Sequence of chain 1.B:
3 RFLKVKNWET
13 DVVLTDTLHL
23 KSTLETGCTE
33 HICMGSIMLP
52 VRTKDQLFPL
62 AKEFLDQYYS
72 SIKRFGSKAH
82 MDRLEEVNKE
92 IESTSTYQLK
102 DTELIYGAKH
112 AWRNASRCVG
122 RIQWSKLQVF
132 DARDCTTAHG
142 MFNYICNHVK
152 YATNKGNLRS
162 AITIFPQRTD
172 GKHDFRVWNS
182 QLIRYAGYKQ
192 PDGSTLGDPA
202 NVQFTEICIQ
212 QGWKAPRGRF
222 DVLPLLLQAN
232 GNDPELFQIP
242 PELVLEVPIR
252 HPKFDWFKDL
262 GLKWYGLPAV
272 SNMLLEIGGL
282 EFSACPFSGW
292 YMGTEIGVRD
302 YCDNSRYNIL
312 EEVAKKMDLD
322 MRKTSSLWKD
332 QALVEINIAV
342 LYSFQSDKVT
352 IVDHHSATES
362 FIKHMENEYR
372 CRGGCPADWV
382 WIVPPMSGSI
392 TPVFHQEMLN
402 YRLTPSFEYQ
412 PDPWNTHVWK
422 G

Binding-site contacts:
Ligand atom N02 contacts residue TRP291 of chain 1.B at 2.8 Å (h-bond).
Ligand atom N01 contacts residue GLU296 of chain 1.B at 2.7 Å (salt-bridge).
Ligand atom C02 contacts residue GLU296 of chain 1.B at 3.4 Å.
Ligand atom C12 contacts residue VAL271 of chain 1.B at 3.4 Å (hydrophobic).
Ligand atom C04 contacts residue HEM1 of chain 1.H at 3.8 Å.
Ligand atom C13 contacts residue HEM1 of chain 1.H at 3.2 Å.
Ligand atom C02 contacts residue HEM1 of chain 1.H at 3.5 Å.
Ligand atom C03 contacts residue PRO269 of chain 1.B at 3.8 Å (hydrophobic).
Ligand atom F13 contacts residue PHE288 of chain 1.B at 3.4 Å.
Ligand atom C07 contacts residue GLY290 of chain 1.B at 3.7 Å.
Ligand atom F13 contacts residue HEM1 of chain 1.H at 3.2 Å.
Ligand atom C14 contacts residue MET274 of chain 1.B at 3.7 Å (hydrophobic).
Ligand atom C08 contacts residue GLU296 of chain 1.B at 3.5 Å.
Ligand atom C26 contacts residue TRP382 of chain 1.B at 3.7 Å (hydrophobic).
Ligand atom C09 contacts residue GLU296 of chain 1.B at 3.8 Å.
Ligand atom C14 contacts residue VAL271 of chain 1.B at 3.8 Å (hydrophobic).
Ligand atom C07 contacts residue PHE288 of chain 1.B at 3.8 Å (hydrophobic).
Ligand atom C23 contacts residue TYR410 of chain 1.B at 3.7 Å (hydrophobic).
Ligand atom N01 contacts residue PRO269 of chain 1.B at 3.9 Å.
Ligand atom C08 contacts residue VAL271 of chain 1.B at 3.7 Å (hydrophobic).
Ligand atom C05 contacts residue VAL271 of chain 1.B at 3.5 Å (hydrophobic).
Ligand atom C14 contacts residue HEM1 of chain 1.H at 3.5 Å.
Ligand atom C13 contacts residue VAL271 of chain 1.B at 3.5 Å (hydrophobic).
Ligand atom C26 contacts residue H4B1 of chain 1.I at 3.1 Å.
Ligand atom N02 contacts residue HEM1 of chain 1.H at 3.3 Å.
Ligand atom N02 contacts residue GLU296 of chain 1.B at 2.6 Å (salt-bridge).
Ligand atom F13 contacts residue MET274 of chain 1.B at 3.2 Å.
Ligand atom C11 contacts residue VAL271 of chain 1.B at 3.6 Å (hydrophobic).
Ligand atom C09 contacts residue HEM1 of chain 1.H at 3.5 Å.
Ligand atom C22 contacts residue TYR410 of chain 1.B at 3.8 Å (hydrophobic).
Ligand atom C02 contacts residue PRO269 of chain 1.B at 3.7 Å (hydrophobic).
Ligand atom C02 contacts residue TRP291 of chain 1.B at 3.7 Å (hydrophobic).
Ligand atom C07 contacts residue HEM1 of chain 1.H at 3.3 Å.
Ligand atom C16 contacts residue HEM1 of chain 1.H at 3.6 Å.
Ligand atom C06 contacts residue GLU296 of chain 1.B at 3.6 Å.
Ligand atom C12 contacts residue HEM1 of chain 1.H at 3.6 Å.
Ligand atom N02 contacts residue TYR292 of chain 1.B at 3.7 Å.
Ligand atom C17 contacts residue TYR410 of chain 1.B at 3.7 Å (hydrophobic).
Ligand atom C03 contacts residue HEM1 of chain 1.H at 3.2 Å.
Ligand atom C11 contacts residue HEM1 of chain 1.H at 3.8 Å.

A protein and the small-molecule ligand that binds it are described below.
Small molecule (SMILES): Cc1cc(N)nc(CCc2cc(F)cc(CC[C@H]3CCCN3C)c2)c1